Sequence of chain 1.B:
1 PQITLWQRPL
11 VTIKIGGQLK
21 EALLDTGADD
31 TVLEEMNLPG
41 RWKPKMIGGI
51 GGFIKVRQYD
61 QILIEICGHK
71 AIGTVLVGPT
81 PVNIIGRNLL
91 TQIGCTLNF

Sequence of chain 1.A:
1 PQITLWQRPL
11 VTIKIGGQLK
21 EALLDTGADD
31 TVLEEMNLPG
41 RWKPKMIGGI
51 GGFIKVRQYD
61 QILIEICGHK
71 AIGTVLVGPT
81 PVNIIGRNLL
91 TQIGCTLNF

This small molecule binds to this protein.
Small molecule (SMILES): COc1ccc(CN2C[C@H](O)[C@@](CCC(C)C)(c3ccc(S(C)(=O)=O)cc3O[C@@H](C)CO)C2=O)cc1

Binding-site contacts:
Ligand atom C35 contacts residue ALA28 of chain 1.B at 3.7 Å (hydrophobic).
Ligand atom O11 contacts residue ASP25 of chain 1.B at 2.7 Å (salt-bridge).
Ligand atom C36 contacts residue ASP30 of chain 1.B at 3.4 Å.
Ligand atom O33 contacts residue ASP29 of chain 1.A at 3.5 Å (salt-bridge).
Ligand atom C24 contacts residue GLY27 of chain 1.A at 3.7 Å.
Ligand atom C32 contacts residue ILE47 of chain 1.A at 3.7 Å (hydrophobic).
Ligand atom C10 contacts residue ASP25 of chain 1.A at 3.5 Å.
Ligand atom O30 contacts residue ILE50 of chain 1.A at 2.9 Å (h-bond).
Ligand atom C09 contacts residue ASP25 of chain 1.B at 3.2 Å.
Ligand atom O30 contacts residue GLY49 of chain 1.A at 3.5 Å.
Ligand atom O11 contacts residue GLY27 of chain 1.B at 3.4 Å.
Ligand atom O33 contacts residue ASP30 of chain 1.A at 3.1 Å (salt-bridge).
Ligand atom C13 contacts residue ASP25 of chain 1.A at 3.4 Å.
Ligand atom C01 contacts residue ASP29 of chain 1.B at 3.8 Å.
Ligand atom O11 contacts residue ALA28 of chain 1.B at 3.8 Å.
Ligand atom C22 contacts residue ALA28 of chain 1.A at 3.4 Å (hydrophobic).
Ligand atom C23 contacts residue ALA28 of chain 1.A at 3.7 Å (hydrophobic).
Ligand atom C21 contacts residue ASP25 of chain 1.A at 3.3 Å.
Ligand atom C04 contacts residue GLY48 of chain 1.B at 3.6 Å.
Ligand atom C36 contacts residue ALA28 of chain 1.B at 3.6 Å (hydrophobic).
Ligand atom C01 contacts residue ASP30 of chain 1.B at 3.4 Å.
Ligand atom C05 contacts residue GLY48 of chain 1.B at 3.4 Å.
Ligand atom O34 contacts residue ASP29 of chain 1.A at 2.9 Å (salt-bridge).
Ligand atom C12 contacts residue ASP25 of chain 1.A at 3.6 Å.
Ligand atom C10 contacts residue ASP25 of chain 1.B at 3.2 Å.
Ligand atom O34 contacts residue ALA28 of chain 1.A at 3.7 Å.
Ligand atom O33 contacts residue ALA28 of chain 1.A at 3.7 Å.
Ligand atom O02 contacts residue ASP29 of chain 1.B at 3.7 Å.
Ligand atom C07 contacts residue ILE50 of chain 1.A at 3.4 Å (hydrophobic).
Ligand atom O19 contacts residue GLY49 of chain 1.B at 3.4 Å.
Ligand atom O19 contacts residue ILE50 of chain 1.B at 2.8 Å (h-bond).
Ligand atom C20 contacts residue ASP25 of chain 1.A at 3.6 Å.
Ligand atom O02 contacts residue ASP30 of chain 1.B at 3.2 Å (salt-bridge).
Ligand atom C32 contacts residue GLY48 of chain 1.A at 3.6 Å.
Ligand atom C17 contacts residue GLY27 of chain 1.B at 3.6 Å.
Ligand atom C35 contacts residue VAL32 of chain 1.B at 3.8 Å (hydrophobic).
Ligand atom C14 contacts residue ILE50 of chain 1.B at 3.7 Å (hydrophobic).
Ligand atom C28 contacts residue GLY27 of chain 1.A at 3.7 Å.
Ligand atom O11 contacts residue ASP25 of chain 1.A at 2.5 Å (salt-bridge).
Ligand atom C16 contacts residue PRO81 of chain 1.A at 3.5 Å (hydrophobic).